Binding-site contacts:
Ligand atom C5B contacts residue MET224 of chain 19.A at 3.8 Å (hydrophobic).
Ligand atom N3A contacts residue PHE186 of chain 19.A at 4.0 Å.
Ligand atom C4 contacts residue LEU106 of chain 19.A at 3.5 Å (hydrophobic).
Ligand atom C2C contacts residue MET221 of chain 19.A at 4.0 Å (hydrophobic).
Ligand atom C1C contacts residue TYR128 of chain 19.A at 3.9 Å (hydrophobic).
Ligand atom C4B contacts residue PHE186 of chain 19.A at 3.6 Å (hydrophobic).
Ligand atom C3B contacts residue TYR152 of chain 19.A at 3.7 Å (hydrophobic).
Ligand atom C1B contacts residue ILE104 of chain 19.A at 4.0 Å (hydrophobic).
Ligand atom C1C contacts residue MET221 of chain 19.A at 4.0 Å (hydrophobic).
Ligand atom C6B contacts residue ILE104 of chain 19.A at 3.6 Å (hydrophobic).
Ligand atom C2B contacts residue VAL188 of chain 19.A at 3.5 Å (hydrophobic).
Ligand atom C4B contacts residue TYR152 of chain 19.A at 3.8 Å (hydrophobic).
Ligand atom O1 contacts residue MET221 of chain 19.A at 2.5 Å (h-bond).
Ligand atom C2C contacts residue TYR197 of chain 19.A at 3.7 Å (hydrophobic).
Ligand atom C4A contacts residue PRO174 of chain 19.A at 3.1 Å (hydrophobic).
Ligand atom C1C contacts residue LEU106 of chain 19.A at 4.0 Å (hydrophobic).
Ligand atom N3A contacts residue ALA24 of chain 19.C at 3.8 Å.
Ligand atom N3A contacts residue TYR152 of chain 19.A at 3.5 Å.
Ligand atom O1A contacts residue PHE186 of chain 19.A at 3.0 Å.
Ligand atom N3A contacts residue PRO174 of chain 19.A at 3.7 Å.
Ligand atom C5A contacts residue VAL176 of chain 19.A at 3.6 Å (hydrophobic).
Ligand atom C5 contacts residue MET221 of chain 19.A at 3.6 Å (hydrophobic).
Ligand atom C5A contacts residue PHE186 of chain 19.A at 3.5 Å (hydrophobic).
Ligand atom C5C contacts residue VAL188 of chain 19.A at 4.1 Å (hydrophobic).
Ligand atom O1B contacts residue TYR128 of chain 19.A at 3.4 Å (h-bond).
Ligand atom C1B contacts residue TYR128 of chain 19.A at 3.6 Å (hydrophobic).
Ligand atom C5B contacts residue TYR128 of chain 19.A at 4.0 Å (hydrophobic).
Ligand atom N2 contacts residue MET221 of chain 19.A at 3.4 Å (h-bond).
Ligand atom C2A contacts residue PHE186 of chain 19.A at 3.3 Å (hydrophobic).
Ligand atom C2A contacts residue TYR152 of chain 19.A at 3.6 Å (hydrophobic).
Ligand atom C5B contacts residue PHE186 of chain 19.A at 3.9 Å (hydrophobic).
Ligand atom C5A contacts residue ALA150 of chain 19.A at 4.0 Å (hydrophobic).
Ligand atom C3C contacts residue TYR128 of chain 19.A at 3.4 Å (hydrophobic).
Ligand atom C4C contacts residue VAL191 of chain 19.A at 3.0 Å (hydrophobic).
Ligand atom C1B contacts residue VAL188 of chain 19.A at 3.8 Å (hydrophobic).
Ligand atom C6B contacts residue TYR128 of chain 19.A at 3.3 Å (hydrophobic).
Ligand atom C4C contacts residue VAL188 of chain 19.A at 3.7 Å (hydrophobic).
Ligand atom O1B contacts residue ILE104 of chain 19.A at 3.9 Å.
Ligand atom C3B contacts residue VAL188 of chain 19.A at 3.8 Å (hydrophobic).
Ligand atom C5C contacts residue VAL191 of chain 19.A at 3.8 Å (hydrophobic).

Sequence of chain 19.A:
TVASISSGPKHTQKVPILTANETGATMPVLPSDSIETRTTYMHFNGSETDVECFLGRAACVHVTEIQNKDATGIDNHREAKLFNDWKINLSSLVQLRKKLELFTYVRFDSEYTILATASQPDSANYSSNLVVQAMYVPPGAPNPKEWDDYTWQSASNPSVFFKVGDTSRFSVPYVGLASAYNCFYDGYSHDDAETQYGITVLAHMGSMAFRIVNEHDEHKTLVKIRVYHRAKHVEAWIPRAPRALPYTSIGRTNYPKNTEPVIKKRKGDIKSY

Sequence of chain 19.C:
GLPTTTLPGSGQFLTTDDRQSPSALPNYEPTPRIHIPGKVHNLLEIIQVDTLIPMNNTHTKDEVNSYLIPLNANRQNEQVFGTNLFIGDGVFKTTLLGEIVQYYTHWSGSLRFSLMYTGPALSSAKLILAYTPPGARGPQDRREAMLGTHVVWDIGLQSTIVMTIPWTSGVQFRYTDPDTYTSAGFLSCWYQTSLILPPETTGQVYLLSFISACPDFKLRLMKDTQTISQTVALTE

The protein below binds the small molecule below.
Small molecule (SMILES): Cc1cc(CCCCCOc2ccc(C3=NCCO3)cc2)on1